Sequence of chain 1.E:
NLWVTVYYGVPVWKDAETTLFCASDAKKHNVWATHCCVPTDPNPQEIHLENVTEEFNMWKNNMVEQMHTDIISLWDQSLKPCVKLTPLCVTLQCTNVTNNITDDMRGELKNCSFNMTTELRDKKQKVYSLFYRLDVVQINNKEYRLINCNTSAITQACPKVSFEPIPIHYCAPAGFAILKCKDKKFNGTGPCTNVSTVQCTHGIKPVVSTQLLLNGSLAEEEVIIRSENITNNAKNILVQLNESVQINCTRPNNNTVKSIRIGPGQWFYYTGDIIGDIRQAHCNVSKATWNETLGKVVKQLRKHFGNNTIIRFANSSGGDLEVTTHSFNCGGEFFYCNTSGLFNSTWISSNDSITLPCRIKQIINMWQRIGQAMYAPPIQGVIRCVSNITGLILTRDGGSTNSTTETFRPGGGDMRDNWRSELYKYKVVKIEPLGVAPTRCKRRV

Sequence of chain 1.F:
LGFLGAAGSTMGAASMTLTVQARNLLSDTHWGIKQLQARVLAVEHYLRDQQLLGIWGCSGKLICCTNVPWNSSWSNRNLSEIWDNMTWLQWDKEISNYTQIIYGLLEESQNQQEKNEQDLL

A protein and the small-molecule ligand that binds it are described below.
Small molecule (SMILES): CC(=O)N[C@H]1[C@H](O[C@H]2[C@H](O)[C@@H](NC(C)=O)CO[C@@H]2CO)O[C@H](CO)[C@@H](O)[C@@H]1O

Binding-site contacts:
Ligand atom C7 contacts residue GLU89 of chain 1.E at 3.9 Å.
Ligand atom C3 contacts residue ASN90 of chain 1.E at 3.9 Å.
Ligand atom C1 contacts residue ASN90 of chain 1.E at 1.5 Å.
Ligand atom C1 contacts residue GLU89 of chain 1.E at 4.2 Å.
Ligand atom C7 contacts residue GLY527 of chain 1.F at 4.3 Å.
Ligand atom N2 contacts residue ASN90 of chain 1.E at 2.9 Å (h-bond).
Ligand atom C4 contacts residue ASN90 of chain 1.E at 4.3 Å.
Ligand atom C8 contacts residue SER528 of chain 1.F at 4.2 Å.
Ligand atom O7 contacts residue ASN90 of chain 1.E at 3.8 Å.
Ligand atom O6 contacts residue ASN90 of chain 1.E at 4.4 Å.
Ligand atom C3 contacts residue GLU89 of chain 1.E at 4.0 Å.
Ligand atom O5 contacts residue ASN90 of chain 1.E at 2.5 Å (h-bond).
Ligand atom C7 contacts residue ASN90 of chain 1.E at 3.6 Å.
Ligand atom N2 contacts residue GLU89 of chain 1.E at 3.0 Å (salt-bridge).
Ligand atom C7 contacts residue SER528 of chain 1.F at 4.2 Å.
Ligand atom C2 contacts residue ASN90 of chain 1.E at 2.5 Å.
Ligand atom C2 contacts residue GLU89 of chain 1.E at 3.9 Å.
Ligand atom C8 contacts residue ALA525 of chain 1.F at 4.1 Å (hydrophobic).
Ligand atom C5 contacts residue ASN90 of chain 1.E at 3.8 Å.
Ligand atom C8 contacts residue GLU89 of chain 1.E at 3.9 Å.
Ligand atom O7 contacts residue GLY527 of chain 1.F at 3.6 Å.
Ligand atom O7 contacts residue SER528 of chain 1.F at 3.2 Å.